This small molecule binds to this protein.
Small molecule (SMILES): Cc1cc(Br)cc(CNC(=O)c2ccccc2Cl)c1OC(=O)c1ccc(Cl)cc1Cl

Sequence of chain 1.D:
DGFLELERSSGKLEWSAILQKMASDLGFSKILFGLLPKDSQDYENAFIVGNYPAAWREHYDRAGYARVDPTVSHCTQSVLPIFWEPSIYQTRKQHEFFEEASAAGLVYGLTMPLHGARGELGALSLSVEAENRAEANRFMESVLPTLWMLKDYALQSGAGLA

Binding-site contacts:
Ligand atom C13 contacts residue TRP88 of chain 1.D at 3.3 Å (hydrophobic).
Ligand atom C6 contacts residue TYR64 of chain 1.D at 3.5 Å (hydrophobic).
Ligand atom C9 contacts residue ASP73 of chain 1.D at 3.3 Å.
Ligand atom C24 contacts residue VAL76 of chain 1.D at 3.3 Å (hydrophobic).
Ligand atom C3 contacts residue TYR64 of chain 1.D at 3.3 Å (hydrophobic).
Ligand atom C5 contacts residue TYR64 of chain 1.D at 3.4 Å (hydrophobic).
Ligand atom C25 contacts residue VAL76 of chain 1.D at 3.7 Å (hydrophobic).
Ligand atom C15 contacts residue LEU110 of chain 1.D at 3.6 Å (hydrophobic).
Ligand atom N8 contacts residue THR75 of chain 1.D at 3.3 Å (h-bond).
Ligand atom CL17 contacts residue TRP60 of chain 1.D at 3.2 Å.
Ligand atom C27 contacts residue GLY126 of chain 1.D at 3.6 Å.
Ligand atom C6 contacts residue LEU36 of chain 1.D at 3.7 Å (hydrophobic).
Ligand atom CL29 contacts residue GLY38 of chain 1.D at 3.5 Å.
Ligand atom CL17 contacts residue LEU110 of chain 1.D at 3.5 Å.
Ligand atom C5 contacts residue LEU36 of chain 1.D at 3.4 Å (hydrophobic).
Ligand atom C4 contacts residue TYR64 of chain 1.D at 3.5 Å (hydrophobic).
Ligand atom C12 contacts residue TRP88 of chain 1.D at 3.5 Å (hydrophobic).
Ligand atom CL29 contacts residue ALA50 of chain 1.D at 3.6 Å.
Ligand atom C12 contacts residue THR75 of chain 1.D at 3.5 Å.
Ligand atom CL29 contacts residue LEU39 of chain 1.D at 3.7 Å.
Ligand atom C9 contacts residue SER129 of chain 1.D at 3.8 Å.
Ligand atom CL30 contacts residue CYS79 of chain 1.D at 3.3 Å.
Ligand atom C15 contacts residue PHE101 of chain 1.D at 3.7 Å (hydrophobic).
Ligand atom CL17 contacts residue TYR56 of chain 1.D at 3.4 Å.
Ligand atom C1 contacts residue TYR64 of chain 1.D at 3.5 Å (hydrophobic).
Ligand atom C16 contacts residue LEU110 of chain 1.D at 3.8 Å (hydrophobic).
Ligand atom CL30 contacts residue LEU125 of chain 1.D at 3.1 Å.
Ligand atom C3 contacts residue LEU36 of chain 1.D at 3.7 Å (hydrophobic).
Ligand atom BR19 contacts residue TYR64 of chain 1.D at 3.4 Å.
Ligand atom C7 contacts residue ASP73 of chain 1.D at 3.2 Å.
Ligand atom O10 contacts residue SER129 of chain 1.D at 3.2 Å (h-bond).
Ligand atom C24 contacts residue ALA127 of chain 1.D at 3.7 Å (hydrophobic).
Ligand atom O10 contacts residue TYR56 of chain 1.D at 3.2 Å (h-bond).
Ligand atom O20 contacts residue VAL76 of chain 1.D at 3.7 Å.
Ligand atom C2 contacts residue TYR64 of chain 1.D at 3.6 Å (hydrophobic).
Ligand atom C11 contacts residue ASP73 of chain 1.D at 3.6 Å.
Ligand atom N8 contacts residue ASP73 of chain 1.D at 2.3 Å (salt-bridge).
Ligand atom O22 contacts residue GLY38 of chain 1.D at 3.5 Å.
Ligand atom C4 contacts residue LEU36 of chain 1.D at 3.3 Å (hydrophobic).
Ligand atom C18 contacts residue ILE52 of chain 1.D at 3.5 Å (hydrophobic).